Binding-site contacts:
Ligand atom O2 contacts residue PRO64 of chain 1.E at 3.6 Å.
Ligand atom C6 contacts residue ARG176 of chain 1.E at 3.6 Å.
Ligand atom O1 contacts residue TRP152 of chain 1.E at 4.2 Å.
Ligand atom O2 contacts residue TRP152 of chain 1.E at 2.6 Å (h-bond).
Ligand atom C1 contacts residue HIS165 of chain 1.E at 3.9 Å.
Ligand atom O3 contacts residue MET167 of chain 1.E at 3.9 Å.
Ligand atom C3 contacts residue MET167 of chain 1.E at 3.9 Å (hydrophobic).
Ligand atom O5 contacts residue HIS154 of chain 1.E at 4.2 Å.
Ligand atom C2 contacts residue VAL65 of chain 1.E at 3.6 Å (hydrophobic).
Ligand atom O5 contacts residue PRO155 of chain 1.E at 3.8 Å.
Ligand atom O2 contacts residue GLU66 of chain 1.E at 2.4 Å (salt-bridge).
Ligand atom O3 contacts residue PHE173 of chain 1.E at 3.9 Å.
Ligand atom C5 contacts residue ARG176 of chain 1.E at 3.9 Å.
Ligand atom C2 contacts residue HIS153 of chain 1.E at 4.3 Å.
Ligand atom C3 contacts residue VAL65 of chain 1.E at 4.2 Å (hydrophobic).
Ligand atom O1 contacts residue HIS154 of chain 1.E at 4.4 Å.
Ligand atom C2 contacts residue TRP152 of chain 1.E at 3.3 Å (hydrophobic).
Ligand atom O3 contacts residue PRO64 of chain 1.E at 3.8 Å.
Ligand atom O2 contacts residue HIS165 of chain 1.E at 3.1 Å.
Ligand atom C2 contacts residue HIS165 of chain 1.E at 4.0 Å.
Ligand atom O2 contacts residue VAL65 of chain 1.E at 4.0 Å.
Ligand atom C1 contacts residue TRP152 of chain 1.E at 3.5 Å (hydrophobic).
Ligand atom O3 contacts residue GLU66 of chain 1.E at 4.2 Å.
Ligand atom C2 contacts residue ARG58 of chain 1.E at 3.8 Å.
Ligand atom C1 contacts residue HIS153 of chain 1.E at 3.5 Å.
Ligand atom C6 contacts residue PRO155 of chain 1.E at 4.0 Å (hydrophobic).
Ligand atom O3 contacts residue VAL65 of chain 1.E at 3.2 Å (h-bond).
Ligand atom C1 contacts residue HIS154 of chain 1.E at 4.2 Å.
Ligand atom O2 contacts residue ARG58 of chain 1.E at 2.7 Å (salt-bridge).
Ligand atom O2 contacts residue MET167 of chain 1.E at 4.1 Å.
Ligand atom C3 contacts residue ARG58 of chain 1.E at 4.3 Å.
Ligand atom O6 contacts residue PRO155 of chain 1.E at 3.8 Å.
Ligand atom C2 contacts residue GLU66 of chain 1.E at 3.1 Å.
Ligand atom C3 contacts residue GLU66 of chain 1.E at 4.5 Å.
Ligand atom O5 contacts residue HIS153 of chain 1.E at 3.3 Å (h-bond).
Ligand atom O1 contacts residue HIS165 of chain 1.E at 3.2 Å (h-bond).
Ligand atom C1 contacts residue GLU66 of chain 1.E at 3.9 Å.
Ligand atom O1 contacts residue ARG176 of chain 1.E at 3.8 Å.
Ligand atom O4 contacts residue PHE173 of chain 1.E at 3.3 Å.
Ligand atom O3 contacts residue ARG58 of chain 1.E at 3.7 Å.

Sequence of chain 1.E:
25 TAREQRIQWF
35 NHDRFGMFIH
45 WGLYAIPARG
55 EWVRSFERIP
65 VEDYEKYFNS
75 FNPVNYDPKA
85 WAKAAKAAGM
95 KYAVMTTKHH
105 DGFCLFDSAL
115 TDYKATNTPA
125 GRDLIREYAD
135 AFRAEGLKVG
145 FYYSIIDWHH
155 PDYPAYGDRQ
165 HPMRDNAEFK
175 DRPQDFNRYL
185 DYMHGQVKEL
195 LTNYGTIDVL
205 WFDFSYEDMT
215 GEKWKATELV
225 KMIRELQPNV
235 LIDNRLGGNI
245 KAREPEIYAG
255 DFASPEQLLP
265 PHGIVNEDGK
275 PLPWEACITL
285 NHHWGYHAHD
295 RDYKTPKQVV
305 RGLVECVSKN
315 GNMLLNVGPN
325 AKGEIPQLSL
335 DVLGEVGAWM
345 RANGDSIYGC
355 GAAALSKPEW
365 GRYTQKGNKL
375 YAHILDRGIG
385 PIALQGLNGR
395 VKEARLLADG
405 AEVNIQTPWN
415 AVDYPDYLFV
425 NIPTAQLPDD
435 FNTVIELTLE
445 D

The protein below binds the small molecule below.
Small molecule (SMILES): OC[C@H]1O[C@H](O[C@H]2[C@H](O)[C@@H](O)[C@@H](O)O[C@@H]2CO)[C@H](O)[C@@H](O)[C@@H]1O